The protein below binds the small molecule below.
Small molecule (SMILES): CC(=O)N[C@H]1[C@H](O[C@H]2[C@H](O)[C@@H](NC(C)=O)CO[C@@H]2CO)O[C@H](CO)[C@@H](O)[C@@H]1O

Sequence of chain 6.E:
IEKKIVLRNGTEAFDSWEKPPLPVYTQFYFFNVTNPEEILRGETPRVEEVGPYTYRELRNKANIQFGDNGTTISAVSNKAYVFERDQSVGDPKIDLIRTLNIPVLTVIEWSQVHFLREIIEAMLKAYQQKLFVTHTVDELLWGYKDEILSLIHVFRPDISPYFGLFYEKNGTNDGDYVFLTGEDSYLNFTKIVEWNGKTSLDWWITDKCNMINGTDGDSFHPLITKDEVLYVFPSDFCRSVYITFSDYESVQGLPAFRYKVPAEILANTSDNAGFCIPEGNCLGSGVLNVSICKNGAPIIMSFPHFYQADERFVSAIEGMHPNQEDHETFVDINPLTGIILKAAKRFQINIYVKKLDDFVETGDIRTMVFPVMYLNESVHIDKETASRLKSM

Binding-site contacts:
Ligand atom C4 contacts residue ASN182 of chain 6.E at 4.3 Å.
Ligand atom O7 contacts residue ASN182 of chain 6.E at 2.9 Å (h-bond).
Ligand atom C8 contacts residue ASN182 of chain 6.E at 4.3 Å.
Ligand atom C3 contacts residue ASN182 of chain 6.E at 3.8 Å.
Ligand atom C1 contacts residue ASN182 of chain 6.E at 1.4 Å.
Ligand atom C2 contacts residue TYR93 of chain 6.E at 3.8 Å (hydrophobic).
Ligand atom N2 contacts residue ASN182 of chain 6.E at 2.9 Å (h-bond).
Ligand atom C8 contacts residue TRP154 of chain 6.E at 3.6 Å (hydrophobic).
Ligand atom C8 contacts residue TYR93 of chain 6.E at 4.4 Å (hydrophobic).
Ligand atom C2 contacts residue VAL94 of chain 6.E at 4.3 Å (hydrophobic).
Ligand atom C8 contacts residue ASP150 of chain 6.E at 4.3 Å.
Ligand atom C7 contacts residue ASN182 of chain 6.E at 3.1 Å.
Ligand atom N2 contacts residue TYR93 of chain 6.E at 3.3 Å (h-bond).
Ligand atom C2 contacts residue ASN182 of chain 6.E at 2.5 Å.
Ligand atom O5 contacts residue ASN182 of chain 6.E at 2.4 Å (h-bond).
Ligand atom O4 contacts residue VAL94 of chain 6.E at 3.7 Å.
Ligand atom C3 contacts residue VAL94 of chain 6.E at 4.4 Å (hydrophobic).
Ligand atom C3 contacts residue TYR93 of chain 6.E at 3.8 Å (hydrophobic).
Ligand atom C7 contacts residue TRP154 of chain 6.E at 4.5 Å (hydrophobic).
Ligand atom O7 contacts residue VAL94 of chain 6.E at 3.5 Å.
Ligand atom O7 contacts residue LEU70 of chain 6.E at 3.7 Å.
Ligand atom C5 contacts residue ASN182 of chain 6.E at 3.6 Å.
Ligand atom C1 contacts residue TYR93 of chain 6.E at 3.8 Å (hydrophobic).
Ligand atom O3 contacts residue VAL94 of chain 6.E at 4.5 Å.
Ligand atom C7 contacts residue TYR93 of chain 6.E at 4.3 Å (hydrophobic).
Ligand atom O7 contacts residue TRP154 of chain 6.E at 4.5 Å.